The protein below binds the small molecule below.
Small molecule (SMILES): CC(=O)N[C@@H]1[C@@H](O)[C@H](O)[C@@H](CO)O[C@H]1O

Sequence of chain 1.C:
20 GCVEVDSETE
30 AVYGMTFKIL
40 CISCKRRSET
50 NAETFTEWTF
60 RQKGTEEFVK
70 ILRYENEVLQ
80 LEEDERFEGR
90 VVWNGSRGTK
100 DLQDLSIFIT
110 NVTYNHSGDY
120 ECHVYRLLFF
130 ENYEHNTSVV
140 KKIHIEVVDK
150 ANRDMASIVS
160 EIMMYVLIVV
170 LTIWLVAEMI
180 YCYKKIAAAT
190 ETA

Binding-site contacts:
Ligand atom C8 contacts residue ASN135 of chain 1.C at 3.9 Å.
Ligand atom C8 contacts residue SER137 of chain 1.C at 4.4 Å.
Ligand atom N2 contacts residue ASN135 of chain 1.C at 3.0 Å (h-bond).
Ligand atom C7 contacts residue ASN135 of chain 1.C at 3.4 Å.
Ligand atom O7 contacts residue TYR124 of chain 1.C at 3.0 Å.
Ligand atom C3 contacts residue ASN135 of chain 1.C at 3.9 Å.
Ligand atom O7 contacts residue PHE54 of chain 1.C at 4.0 Å.
Ligand atom C4 contacts residue ASN135 of chain 1.C at 4.3 Å.
Ligand atom C8 contacts residue TYR124 of chain 1.C at 3.6 Å (hydrophobic).
Ligand atom C1 contacts residue ASN135 of chain 1.C at 1.5 Å.
Ligand atom C7 contacts residue TYR124 of chain 1.C at 3.7 Å (hydrophobic).
Ligand atom C5 contacts residue ASN135 of chain 1.C at 3.7 Å.
Ligand atom C2 contacts residue ASN135 of chain 1.C at 2.6 Å.
Ligand atom O7 contacts residue ASN135 of chain 1.C at 3.9 Å.
Ligand atom O5 contacts residue ASN135 of chain 1.C at 2.5 Å (h-bond).